This protein binds this small molecule.
Small molecule (SMILES): CC1=C(/C=C/C(C)=C\C=C\C(C)=C\C(=O)O)C(C)(C)CCC1

Binding-site contacts:
Ligand atom C13 contacts residue PHE87 of chain 1.A at 3.5 Å (hydrophobic).
Ligand atom C17 contacts residue LEU210 of chain 1.A at 4.0 Å (hydrophobic).
Ligand atom O2 contacts residue ARG90 of chain 1.A at 3.4 Å (salt-bridge).
Ligand atom O2 contacts residue ALA101 of chain 1.A at 2.8 Å (h-bond).
Ligand atom C12 contacts residue PHE87 of chain 1.A at 3.8 Å (hydrophobic).
Ligand atom C14 contacts residue PHE87 of chain 1.A at 3.8 Å (hydrophobic).
Ligand atom C15 contacts residue PHE87 of chain 1.A at 3.5 Å (hydrophobic).
Ligand atom O1 contacts residue ARG90 of chain 1.A at 2.6 Å (salt-bridge).
Ligand atom C20 contacts residue ILE42 of chain 1.A at 3.9 Å (hydrophobic).
Ligand atom O1 contacts residue GLN49 of chain 1.A at 3.5 Å.
Ligand atom O2 contacts residue LEU100 of chain 1.A at 3.5 Å.
Ligand atom O1 contacts residue PHE87 of chain 1.A at 3.3 Å.
Ligand atom C12 contacts residue LEU83 of chain 1.A at 3.7 Å (hydrophobic).
Ligand atom C10 contacts residue LEU83 of chain 1.A at 4.0 Å (hydrophobic).
Ligand atom C20 contacts residue LEU100 of chain 1.A at 3.4 Å (hydrophobic).
Ligand atom C18 contacts residue PHE87 of chain 1.A at 3.6 Å (hydrophobic).
Ligand atom C15 contacts residue GLN49 of chain 1.A at 3.7 Å.
Ligand atom C19 contacts residue TRP79 of chain 1.A at 3.7 Å (hydrophobic).
Ligand atom C17 contacts residue HIS209 of chain 1.A at 3.5 Å.
Ligand atom O2 contacts residue ALA45 of chain 1.A at 3.6 Å.
Ligand atom C15 contacts residue ALA101 of chain 1.A at 3.8 Å (hydrophobic).
Ligand atom C8 contacts residue ILE42 of chain 1.A at 3.9 Å (hydrophobic).
Ligand atom C19 contacts residue LEU210 of chain 1.A at 3.7 Å (hydrophobic).
Ligand atom C12 contacts residue ALA46 of chain 1.A at 3.5 Å (hydrophobic).
Ligand atom C17 contacts residue CYS206 of chain 1.A at 3.9 Å (hydrophobic).
Ligand atom C3 contacts residue VAL116 of chain 1.A at 3.8 Å (hydrophobic).
Ligand atom C5 contacts residue CYS206 of chain 1.A at 3.8 Å (hydrophobic).
Ligand atom C20 contacts residue PHE87 of chain 1.A at 3.8 Å (hydrophobic).
Ligand atom C18 contacts residue CYS206 of chain 1.A at 3.7 Å (hydrophobic).
Ligand atom C15 contacts residue ARG90 of chain 1.A at 3.3 Å.
Ligand atom C6 contacts residue CYS206 of chain 1.A at 3.9 Å (hydrophobic).
Ligand atom O1 contacts residue ALA101 of chain 1.A at 3.7 Å.
Ligand atom C16 contacts residue ILE42 of chain 1.A at 3.7 Å (hydrophobic).
Ligand atom C11 contacts residue ALA46 of chain 1.A at 3.7 Å (hydrophobic).
Ligand atom C20 contacts residue ALA45 of chain 1.A at 3.9 Å (hydrophobic).
Ligand atom C3 contacts residue ILE42 of chain 1.A at 3.6 Å (hydrophobic).
Ligand atom C10 contacts residue ALA46 of chain 1.A at 3.7 Å (hydrophobic).
Ligand atom C7 contacts residue CYS206 of chain 1.A at 3.8 Å (hydrophobic).
Ligand atom C11 contacts residue PHE87 of chain 1.A at 3.9 Å (hydrophobic).
Ligand atom C2 contacts residue VAL116 of chain 1.A at 3.8 Å (hydrophobic).

Sequence of chain 1.A:
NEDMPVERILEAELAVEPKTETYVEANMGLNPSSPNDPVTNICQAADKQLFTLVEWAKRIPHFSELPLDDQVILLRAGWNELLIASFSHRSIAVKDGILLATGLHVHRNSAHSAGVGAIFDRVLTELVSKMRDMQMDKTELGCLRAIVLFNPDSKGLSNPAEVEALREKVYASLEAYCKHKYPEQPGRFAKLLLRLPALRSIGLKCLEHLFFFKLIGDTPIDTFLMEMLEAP